Sequence of chain 1.A:
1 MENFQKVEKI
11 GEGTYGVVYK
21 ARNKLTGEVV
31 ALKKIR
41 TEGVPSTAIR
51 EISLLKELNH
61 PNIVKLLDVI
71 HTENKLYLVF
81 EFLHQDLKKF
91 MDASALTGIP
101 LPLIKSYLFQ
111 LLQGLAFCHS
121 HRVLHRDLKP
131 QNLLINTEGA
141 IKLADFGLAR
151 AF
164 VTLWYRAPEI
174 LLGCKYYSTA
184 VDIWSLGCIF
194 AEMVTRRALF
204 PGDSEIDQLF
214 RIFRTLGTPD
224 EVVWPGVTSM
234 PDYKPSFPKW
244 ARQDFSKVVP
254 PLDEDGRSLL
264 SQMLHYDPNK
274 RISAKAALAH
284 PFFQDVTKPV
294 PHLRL

The small molecule below binds the protein below.
Small molecule (SMILES): Nc1cncc(Cl)n1

Binding-site contacts:
Ligand atom N08 contacts residue VAL18 of chain 1.A at 4.3 Å.
Ligand atom CL1 contacts residue LEU134 of chain 1.A at 4.0 Å.
Ligand atom C06 contacts residue ALA31 of chain 1.A at 3.5 Å (hydrophobic).
Ligand atom N08 contacts residue ALA31 of chain 1.A at 3.9 Å.
Ligand atom C05 contacts residue PHE82 of chain 1.A at 4.0 Å (hydrophobic).
Ligand atom CL1 contacts residue ALA144 of chain 1.A at 4.0 Å.
Ligand atom C02 contacts residue ALA31 of chain 1.A at 4.1 Å (hydrophobic).
Ligand atom CL1 contacts residue PHE80 of chain 1.A at 3.8 Å.
Ligand atom C05 contacts residue VAL64 of chain 1.A at 4.2 Å (hydrophobic).
Ligand atom C02 contacts residue LEU134 of chain 1.A at 3.8 Å (hydrophobic).
Ligand atom C05 contacts residue ALA31 of chain 1.A at 3.3 Å (hydrophobic).
Ligand atom C05 contacts residue LEU134 of chain 1.A at 3.3 Å (hydrophobic).
Ligand atom CL1 contacts residue ALA31 of chain 1.A at 4.2 Å.
Ligand atom N04 contacts residue PHE82 of chain 1.A at 3.5 Å.
Ligand atom C05 contacts residue LEU83 of chain 1.A at 4.0 Å (hydrophobic).
Ligand atom C06 contacts residue GLU81 of chain 1.A at 4.2 Å.
Ligand atom N04 contacts residue ALA31 of chain 1.A at 3.5 Å.
Ligand atom CL1 contacts residue LYS33 of chain 1.A at 3.4 Å.
Ligand atom N04 contacts residue LEU134 of chain 1.A at 3.6 Å.
Ligand atom N08 contacts residue LYS33 of chain 1.A at 4.1 Å.
Ligand atom N04 contacts residue GLU81 of chain 1.A at 3.5 Å (salt-bridge).
Ligand atom C06 contacts residue LYS33 of chain 1.A at 4.2 Å.
Ligand atom N04 contacts residue LEU83 of chain 1.A at 3.1 Å (h-bond).
Ligand atom C05 contacts residue PHE80 of chain 1.A at 4.4 Å (hydrophobic).
Ligand atom CL1 contacts residue VAL64 of chain 1.A at 4.0 Å.
Ligand atom N01 contacts residue ILE10 of chain 1.A at 3.4 Å.
Ligand atom C03 contacts residue ALA31 of chain 1.A at 4.0 Å (hydrophobic).
Ligand atom C03 contacts residue LEU134 of chain 1.A at 3.9 Å (hydrophobic).
Ligand atom C03 contacts residue PHE82 of chain 1.A at 3.8 Å (hydrophobic).
Ligand atom C03 contacts residue LEU83 of chain 1.A at 3.2 Å (hydrophobic).
Ligand atom N01 contacts residue VAL18 of chain 1.A at 4.3 Å.
Ligand atom C05 contacts residue GLU81 of chain 1.A at 3.0 Å.
Ligand atom N08 contacts residue LEU134 of chain 1.A at 3.6 Å.
Ligand atom C02 contacts residue LEU83 of chain 1.A at 4.3 Å (hydrophobic).
Ligand atom C06 contacts residue LEU134 of chain 1.A at 3.3 Å (hydrophobic).